The small molecule below binds the protein below.
Small molecule (SMILES): CC(=O)N[C@@H]1[C@@H](O)[C@H](O)[C@@H](CO)O[C@H]1O

Sequence of chain 1.B:
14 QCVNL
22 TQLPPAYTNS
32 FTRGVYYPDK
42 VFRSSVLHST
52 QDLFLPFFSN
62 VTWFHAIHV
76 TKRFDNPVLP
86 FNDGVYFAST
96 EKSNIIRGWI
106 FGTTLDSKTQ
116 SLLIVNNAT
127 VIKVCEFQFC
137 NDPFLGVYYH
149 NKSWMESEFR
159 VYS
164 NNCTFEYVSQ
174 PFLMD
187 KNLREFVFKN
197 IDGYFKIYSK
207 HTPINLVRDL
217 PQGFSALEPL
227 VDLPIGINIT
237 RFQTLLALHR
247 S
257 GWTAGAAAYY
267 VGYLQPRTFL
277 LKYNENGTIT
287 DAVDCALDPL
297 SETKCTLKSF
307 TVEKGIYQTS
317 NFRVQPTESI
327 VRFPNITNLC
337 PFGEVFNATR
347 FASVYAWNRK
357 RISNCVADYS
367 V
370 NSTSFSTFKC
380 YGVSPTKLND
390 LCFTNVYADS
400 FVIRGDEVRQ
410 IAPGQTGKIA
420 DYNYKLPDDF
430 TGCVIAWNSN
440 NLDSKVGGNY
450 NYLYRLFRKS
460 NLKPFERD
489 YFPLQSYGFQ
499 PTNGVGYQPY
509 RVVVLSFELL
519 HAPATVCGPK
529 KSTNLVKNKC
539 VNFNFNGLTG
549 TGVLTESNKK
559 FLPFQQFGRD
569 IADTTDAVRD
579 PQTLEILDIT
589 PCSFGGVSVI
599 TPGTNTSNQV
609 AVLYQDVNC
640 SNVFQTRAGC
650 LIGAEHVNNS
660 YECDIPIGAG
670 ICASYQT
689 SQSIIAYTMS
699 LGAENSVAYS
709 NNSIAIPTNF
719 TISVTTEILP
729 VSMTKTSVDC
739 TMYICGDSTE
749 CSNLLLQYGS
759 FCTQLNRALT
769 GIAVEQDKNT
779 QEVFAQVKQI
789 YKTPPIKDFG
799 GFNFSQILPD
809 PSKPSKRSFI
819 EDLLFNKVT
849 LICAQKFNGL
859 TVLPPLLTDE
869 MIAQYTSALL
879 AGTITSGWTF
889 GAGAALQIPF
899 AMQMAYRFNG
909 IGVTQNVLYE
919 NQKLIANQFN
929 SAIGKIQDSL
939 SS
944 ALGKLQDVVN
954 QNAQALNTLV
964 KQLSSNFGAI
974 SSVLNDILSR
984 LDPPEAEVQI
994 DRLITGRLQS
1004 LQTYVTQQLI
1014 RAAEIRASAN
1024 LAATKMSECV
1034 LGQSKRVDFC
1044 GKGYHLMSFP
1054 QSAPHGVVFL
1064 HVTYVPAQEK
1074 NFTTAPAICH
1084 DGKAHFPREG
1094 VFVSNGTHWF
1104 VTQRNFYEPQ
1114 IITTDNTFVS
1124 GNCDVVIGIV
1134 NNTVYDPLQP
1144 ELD

Binding-site contacts:
Ligand atom O5 contacts residue ASN165 of chain 1.B at 2.4 Å (h-bond).
Ligand atom C2 contacts residue ASN164 of chain 1.B at 3.4 Å.
Ligand atom N2 contacts residue ASN164 of chain 1.B at 4.2 Å.
Ligand atom C1 contacts residue ASN164 of chain 1.B at 3.7 Å.
Ligand atom O7 contacts residue ASN164 of chain 1.B at 3.1 Å (h-bond).
Ligand atom O7 contacts residue ASN165 of chain 1.B at 3.9 Å.
Ligand atom C5 contacts residue ASN165 of chain 1.B at 3.7 Å.
Ligand atom C5 contacts residue ASN164 of chain 1.B at 3.8 Å.
Ligand atom C8 contacts residue ASN165 of chain 1.B at 3.9 Å.
Ligand atom O5 contacts residue ASN164 of chain 1.B at 2.9 Å (h-bond).
Ligand atom C3 contacts residue ASN164 of chain 1.B at 4.4 Å.
Ligand atom C8 contacts residue ASN164 of chain 1.B at 3.8 Å.
Ligand atom C4 contacts residue ASN165 of chain 1.B at 4.3 Å.
Ligand atom C6 contacts residue ASN164 of chain 1.B at 3.8 Å.
Ligand atom N2 contacts residue ASN165 of chain 1.B at 3.0 Å (h-bond).
Ligand atom C8 contacts residue CYS166 of chain 1.B at 4.1 Å (hydrophobic).
Ligand atom C2 contacts residue ASN165 of chain 1.B at 2.6 Å.
Ligand atom C4 contacts residue ASN164 of chain 1.B at 4.2 Å.
Ligand atom C7 contacts residue ASN164 of chain 1.B at 3.6 Å.
Ligand atom C7 contacts residue ASN165 of chain 1.B at 3.3 Å.
Ligand atom C1 contacts residue ASN165 of chain 1.B at 1.5 Å.
Ligand atom C3 contacts residue ASN165 of chain 1.B at 3.8 Å.